Binding-site contacts:
Ligand atom N2 contacts residue ASN402 of chain 1.A at 3.1 Å (h-bond).
Ligand atom C1 contacts residue GLN398 of chain 1.A at 3.9 Å.
Ligand atom C6 contacts residue GLU408 of chain 1.A at 3.3 Å.
Ligand atom O7 contacts residue ASN402 of chain 1.A at 4.4 Å.
Ligand atom C6 contacts residue ILE405 of chain 1.A at 3.8 Å (hydrophobic).
Ligand atom C2 contacts residue GLN398 of chain 1.A at 4.2 Å.
Ligand atom O6 contacts residue SER404 of chain 1.A at 3.4 Å (h-bond).
Ligand atom C5 contacts residue SER404 of chain 1.A at 3.8 Å.
Ligand atom O6 contacts residue GLU408 of chain 1.A at 3.0 Å (salt-bridge).
Ligand atom O5 contacts residue ILE405 of chain 1.A at 3.2 Å.
Ligand atom C2 contacts residue ASN402 of chain 1.A at 2.6 Å.
Ligand atom O5 contacts residue SER404 of chain 1.A at 3.8 Å.
Ligand atom C7 contacts residue ASN402 of chain 1.A at 4.0 Å.
Ligand atom C1 contacts residue ILE405 of chain 1.A at 4.1 Å (hydrophobic).
Ligand atom O6 contacts residue ILE405 of chain 1.A at 3.5 Å (h-bond).
Ligand atom C5 contacts residue ILE405 of chain 1.A at 4.1 Å (hydrophobic).
Ligand atom O5 contacts residue ASN402 of chain 1.A at 2.3 Å (h-bond).
Ligand atom C1 contacts residue ASN402 of chain 1.A at 1.4 Å.
Ligand atom C3 contacts residue ASN402 of chain 1.A at 3.9 Å.
Ligand atom C4 contacts residue ASN402 of chain 1.A at 4.3 Å.
Ligand atom O7 contacts residue GLN398 of chain 1.A at 4.0 Å.
Ligand atom C5 contacts residue ASN402 of chain 1.A at 3.6 Å.
Ligand atom C1 contacts residue SER404 of chain 1.A at 4.0 Å.
Ligand atom C6 contacts residue SER404 of chain 1.A at 4.2 Å.
Ligand atom C6 contacts residue TYR394 of chain 1.A at 4.3 Å (hydrophobic).

This small molecule binds to this protein.
Small molecule (SMILES): CC(=O)N[C@@H]1[C@@H](O)[C@H](O)[C@@H](CO)O[C@H]1O

Sequence of chain 1.A:
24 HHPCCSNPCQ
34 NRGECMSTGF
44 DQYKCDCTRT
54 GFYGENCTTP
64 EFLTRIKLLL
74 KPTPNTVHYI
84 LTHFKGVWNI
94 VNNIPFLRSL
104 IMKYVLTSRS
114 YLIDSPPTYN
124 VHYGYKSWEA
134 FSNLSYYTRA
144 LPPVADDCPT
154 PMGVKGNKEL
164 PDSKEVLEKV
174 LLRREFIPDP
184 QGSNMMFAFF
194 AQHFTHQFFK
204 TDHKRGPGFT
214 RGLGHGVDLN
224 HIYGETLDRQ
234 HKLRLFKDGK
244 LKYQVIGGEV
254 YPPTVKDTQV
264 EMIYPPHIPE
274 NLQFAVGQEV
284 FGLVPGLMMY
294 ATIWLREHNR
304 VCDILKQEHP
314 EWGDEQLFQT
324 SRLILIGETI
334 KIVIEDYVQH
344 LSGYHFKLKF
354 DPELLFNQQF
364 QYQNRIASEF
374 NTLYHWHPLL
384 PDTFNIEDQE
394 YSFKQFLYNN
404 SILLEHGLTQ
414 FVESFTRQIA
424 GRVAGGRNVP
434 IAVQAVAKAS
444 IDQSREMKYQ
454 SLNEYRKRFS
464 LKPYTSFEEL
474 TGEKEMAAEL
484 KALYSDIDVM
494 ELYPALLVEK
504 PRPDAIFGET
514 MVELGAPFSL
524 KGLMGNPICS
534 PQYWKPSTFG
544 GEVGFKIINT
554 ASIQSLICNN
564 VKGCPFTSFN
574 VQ